Sequence of chain 2.A:
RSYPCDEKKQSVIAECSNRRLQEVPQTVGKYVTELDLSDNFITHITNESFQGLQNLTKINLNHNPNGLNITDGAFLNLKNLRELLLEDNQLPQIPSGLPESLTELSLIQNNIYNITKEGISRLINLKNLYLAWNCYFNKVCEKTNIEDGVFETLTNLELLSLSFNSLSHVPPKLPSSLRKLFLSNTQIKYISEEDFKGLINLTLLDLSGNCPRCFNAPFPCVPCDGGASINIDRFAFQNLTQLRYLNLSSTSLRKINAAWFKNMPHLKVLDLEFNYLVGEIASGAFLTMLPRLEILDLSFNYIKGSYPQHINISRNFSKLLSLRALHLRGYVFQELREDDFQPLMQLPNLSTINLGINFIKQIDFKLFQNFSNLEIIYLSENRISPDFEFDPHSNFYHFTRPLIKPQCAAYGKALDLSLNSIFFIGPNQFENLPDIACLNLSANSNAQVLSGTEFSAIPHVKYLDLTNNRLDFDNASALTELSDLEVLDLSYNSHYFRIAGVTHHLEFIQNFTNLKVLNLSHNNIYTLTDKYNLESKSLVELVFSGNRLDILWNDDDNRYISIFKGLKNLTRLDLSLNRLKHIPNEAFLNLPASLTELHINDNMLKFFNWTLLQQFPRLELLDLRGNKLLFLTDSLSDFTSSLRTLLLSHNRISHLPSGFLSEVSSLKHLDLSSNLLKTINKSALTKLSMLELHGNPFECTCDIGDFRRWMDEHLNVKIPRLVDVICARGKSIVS

A protein and the small-molecule ligand that binds it are described below.
Small molecule (SMILES): CC(=O)N[C@H]1[C@H](O[C@H]2[C@H](O)[C@@H](NC(C)=O)CO[C@@H]2CO)O[C@H](CO)[C@@H](O)[C@@H]1O

Binding-site contacts:
Ligand atom C7 contacts residue LYS454 of chain 2.A at 3.8 Å.
Ligand atom C6 contacts residue LEU468 of chain 2.A at 3.8 Å (hydrophobic).
Ligand atom C5 contacts residue SER467 of chain 2.A at 4.1 Å.
Ligand atom C8 contacts residue CYS457 of chain 2.A at 3.8 Å (hydrophobic).
Ligand atom C2 contacts residue ASN489 of chain 2.A at 2.3 Å.
Ligand atom O5 contacts residue SER467 of chain 2.A at 3.3 Å (h-bond).
Ligand atom C1 contacts residue ASP465 of chain 2.A at 4.4 Å.
Ligand atom C5 contacts residue ASN489 of chain 2.A at 3.6 Å.
Ligand atom C8 contacts residue LEU468 of chain 2.A at 4.2 Å (hydrophobic).
Ligand atom O7 contacts residue ILE453 of chain 2.A at 3.8 Å.
Ligand atom O7 contacts residue ASN489 of chain 2.A at 4.0 Å.
Ligand atom O6 contacts residue SER467 of chain 2.A at 3.2 Å (h-bond).
Ligand atom C8 contacts residue LYS454 of chain 2.A at 3.7 Å.
Ligand atom C7 contacts residue ASN489 of chain 2.A at 3.4 Å.
Ligand atom O5 contacts residue ASN489 of chain 2.A at 2.3 Å (h-bond).
Ligand atom C1 contacts residue SER467 of chain 2.A at 4.0 Å.
Ligand atom C3 contacts residue ASP514 of chain 2.A at 4.1 Å.
Ligand atom C5 contacts residue SER491 of chain 2.A at 4.1 Å.
Ligand atom O5 contacts residue ASP465 of chain 2.A at 4.2 Å.
Ligand atom C1 contacts residue ARG450 of chain 2.A at 4.3 Å.
Ligand atom N2 contacts residue ASN489 of chain 2.A at 2.6 Å (h-bond).
Ligand atom O3 contacts residue LYS454 of chain 2.A at 4.0 Å.
Ligand atom O6 contacts residue SER404 of chain 2.A at 3.9 Å.
Ligand atom C5 contacts residue ARG450 of chain 2.A at 4.2 Å.
Ligand atom C8 contacts residue TYR512 of chain 2.A at 3.9 Å (hydrophobic).
Ligand atom C7 contacts residue ASP514 of chain 2.A at 3.8 Å.
Ligand atom C8 contacts residue ASN489 of chain 2.A at 4.4 Å.
Ligand atom C2 contacts residue ASP514 of chain 2.A at 3.8 Å.
Ligand atom O6 contacts residue LEU468 of chain 2.A at 3.7 Å.
Ligand atom O7 contacts residue LYS454 of chain 2.A at 2.8 Å (salt-bridge).
Ligand atom C8 contacts residue ARG547 of chain 1.A at 3.3 Å.
Ligand atom C1 contacts residue ASP514 of chain 2.A at 3.6 Å.
Ligand atom C6 contacts residue SER467 of chain 2.A at 3.7 Å.
Ligand atom N2 contacts residue ASP514 of chain 2.A at 2.9 Å (salt-bridge).
Ligand atom C1 contacts residue ASN489 of chain 2.A at 1.4 Å.
Ligand atom C3 contacts residue ASN489 of chain 2.A at 3.6 Å.
Ligand atom O5 contacts residue SER491 of chain 2.A at 4.0 Å.
Ligand atom C4 contacts residue ASN489 of chain 2.A at 4.1 Å.
Ligand atom C1 contacts residue SER491 of chain 2.A at 3.9 Å.
Ligand atom C8 contacts residue ASP514 of chain 2.A at 3.6 Å.

Sequence of chain 1.A:
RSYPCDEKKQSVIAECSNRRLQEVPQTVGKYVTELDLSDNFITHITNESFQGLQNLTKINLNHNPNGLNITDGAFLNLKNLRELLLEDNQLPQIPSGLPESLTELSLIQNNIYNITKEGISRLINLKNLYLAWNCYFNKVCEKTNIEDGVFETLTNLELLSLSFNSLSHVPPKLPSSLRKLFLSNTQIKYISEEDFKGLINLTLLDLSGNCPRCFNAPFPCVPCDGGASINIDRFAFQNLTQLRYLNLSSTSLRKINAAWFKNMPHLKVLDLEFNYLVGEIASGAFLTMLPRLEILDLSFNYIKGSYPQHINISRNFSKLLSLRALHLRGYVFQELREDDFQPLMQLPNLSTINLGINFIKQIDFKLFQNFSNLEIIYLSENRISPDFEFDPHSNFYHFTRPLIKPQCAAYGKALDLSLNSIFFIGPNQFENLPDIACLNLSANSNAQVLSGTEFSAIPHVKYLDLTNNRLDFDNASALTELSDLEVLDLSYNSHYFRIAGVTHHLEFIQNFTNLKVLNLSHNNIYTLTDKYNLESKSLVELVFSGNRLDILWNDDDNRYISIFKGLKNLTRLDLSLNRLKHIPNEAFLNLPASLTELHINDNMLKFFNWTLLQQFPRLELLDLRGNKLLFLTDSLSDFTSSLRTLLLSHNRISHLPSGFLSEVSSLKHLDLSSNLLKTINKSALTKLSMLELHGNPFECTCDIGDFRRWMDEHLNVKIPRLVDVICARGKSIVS